This protein binds this small molecule.
Small molecule (SMILES): CC(=O)N[C@@H]1[C@@H](O)[C@H](O)[C@@H](CO)O[C@H]1O

Binding-site contacts:
Ligand atom N2 contacts residue ASN592 of chain 1.A at 2.9 Å (h-bond).
Ligand atom O6 contacts residue ASN592 of chain 1.A at 2.9 Å (h-bond).
Ligand atom C6 contacts residue ASN592 of chain 1.A at 4.0 Å.
Ligand atom C5 contacts residue ASN592 of chain 1.A at 3.7 Å.
Ligand atom O7 contacts residue ASN592 of chain 1.A at 3.1 Å (h-bond).
Ligand atom C7 contacts residue ASN592 of chain 1.A at 3.3 Å.
Ligand atom C3 contacts residue ASN592 of chain 1.A at 3.8 Å.
Ligand atom O5 contacts residue ASN592 of chain 1.A at 2.4 Å (h-bond).
Ligand atom O5 contacts residue THR593 of chain 1.A at 4.4 Å.
Ligand atom C1 contacts residue ASN592 of chain 1.A at 1.4 Å.
Ligand atom C2 contacts residue ASN592 of chain 1.A at 2.5 Å.
Ligand atom C4 contacts residue ASN592 of chain 1.A at 4.2 Å.

Sequence of chain 1.A:
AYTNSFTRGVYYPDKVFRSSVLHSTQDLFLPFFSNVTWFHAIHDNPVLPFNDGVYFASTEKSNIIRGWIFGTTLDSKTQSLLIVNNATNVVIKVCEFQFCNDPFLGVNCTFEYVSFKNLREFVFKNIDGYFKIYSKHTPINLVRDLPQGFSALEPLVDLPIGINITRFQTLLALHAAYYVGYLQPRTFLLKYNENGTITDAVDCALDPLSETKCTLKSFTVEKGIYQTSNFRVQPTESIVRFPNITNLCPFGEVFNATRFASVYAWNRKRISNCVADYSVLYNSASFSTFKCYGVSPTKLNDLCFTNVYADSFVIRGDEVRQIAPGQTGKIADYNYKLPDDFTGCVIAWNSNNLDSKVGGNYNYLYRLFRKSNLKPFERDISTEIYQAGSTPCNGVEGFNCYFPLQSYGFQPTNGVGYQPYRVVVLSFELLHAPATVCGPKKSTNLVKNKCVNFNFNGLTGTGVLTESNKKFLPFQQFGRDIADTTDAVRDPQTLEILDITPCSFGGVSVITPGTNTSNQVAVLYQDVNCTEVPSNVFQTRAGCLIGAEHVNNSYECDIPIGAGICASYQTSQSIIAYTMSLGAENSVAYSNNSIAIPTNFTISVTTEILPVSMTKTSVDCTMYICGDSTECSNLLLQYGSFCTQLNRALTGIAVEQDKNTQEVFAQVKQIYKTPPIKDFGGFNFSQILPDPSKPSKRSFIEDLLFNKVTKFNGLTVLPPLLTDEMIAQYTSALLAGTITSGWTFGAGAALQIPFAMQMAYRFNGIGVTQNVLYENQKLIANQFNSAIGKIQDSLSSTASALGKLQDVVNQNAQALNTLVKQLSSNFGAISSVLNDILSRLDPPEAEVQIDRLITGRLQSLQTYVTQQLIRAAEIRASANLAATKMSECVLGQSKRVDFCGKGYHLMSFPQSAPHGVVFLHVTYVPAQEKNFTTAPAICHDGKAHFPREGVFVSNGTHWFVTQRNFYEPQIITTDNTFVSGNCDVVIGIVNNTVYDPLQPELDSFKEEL